A small-molecule ligand and the protein it binds are described below.
Small molecule (SMILES): O=C/C1=C\CCOC(=O)c2c(O)cc(O)c(Cl)c2CC(=O)CCCC1

Binding-site contacts:
Ligand atom CL1 contacts residue ASN37 of chain 1.A at 3.4 Å.
Ligand atom C1 contacts residue ALA41 of chain 1.A at 3.8 Å (hydrophobic).
Ligand atom O2 contacts residue MET84 of chain 1.A at 3.6 Å.
Ligand atom C3 contacts residue THR171 of chain 1.A at 3.8 Å.
Ligand atom C1 contacts residue MET84 of chain 1.A at 3.8 Å (hydrophobic).
Ligand atom C3 contacts residue ASP79 of chain 1.A at 3.3 Å.
Ligand atom O22 contacts residue LYS44 of chain 1.A at 3.0 Å (salt-bridge).
Ligand atom C14 contacts residue LYS44 of chain 1.A at 3.9 Å.
Ligand atom C13 contacts residue GOL1 of chain 1.C at 3.8 Å.
Ligand atom C8 contacts residue MET84 of chain 1.A at 3.5 Å (hydrophobic).
Ligand atom C10 contacts residue ASN92 of chain 1.A at 4.0 Å.
Ligand atom C17 contacts residue GLY83 of chain 1.A at 3.9 Å.
Ligand atom C1 contacts residue THR171 of chain 1.A at 3.9 Å.
Ligand atom C15 contacts residue ASN92 of chain 1.A at 4.0 Å.
Ligand atom O2 contacts residue GLY83 of chain 1.A at 3.8 Å.
Ligand atom O4 contacts residue ASN37 of chain 1.A at 3.5 Å.
Ligand atom C2 contacts residue MET84 of chain 1.A at 4.0 Å (hydrophobic).
Ligand atom O3 contacts residue THR171 of chain 1.A at 3.4 Å.
Ligand atom C6 contacts residue ASN37 of chain 1.A at 3.9 Å.
Ligand atom CL1 contacts residue PHE124 of chain 1.A at 3.1 Å.
Ligand atom O22 contacts residue GOL1 of chain 1.C at 3.4 Å (h-bond).
Ligand atom O22 contacts residue ASP40 of chain 1.A at 3.4 Å.
Ligand atom C5 contacts residue LEU173 of chain 1.A at 3.7 Å (hydrophobic).
Ligand atom C3 contacts residue ALA41 of chain 1.A at 3.9 Å (hydrophobic).
Ligand atom C4 contacts residue ASP79 of chain 1.A at 3.3 Å.
Ligand atom O1 contacts residue ALA41 of chain 1.A at 3.9 Å.
Ligand atom C5 contacts residue ASN37 of chain 1.A at 3.6 Å.
Ligand atom O3 contacts residue ALA41 of chain 1.A at 3.2 Å.
Ligand atom C17 contacts residue ILE82 of chain 1.A at 3.6 Å (hydrophobic).
Ligand atom C11 contacts residue ASN92 of chain 1.A at 3.8 Å.
Ligand atom C7 contacts residue MET84 of chain 1.A at 3.9 Å (hydrophobic).
Ligand atom C11 contacts residue GOL1 of chain 1.C at 3.9 Å.
Ligand atom O3 contacts residue ASP79 of chain 1.A at 2.4 Å (salt-bridge).
Ligand atom O4 contacts residue LEU173 of chain 1.A at 3.2 Å.
Ligand atom C16 contacts residue ILE82 of chain 1.A at 3.5 Å (hydrophobic).
Ligand atom C17 contacts residue MET84 of chain 1.A at 3.9 Å (hydrophobic).
Ligand atom C12 contacts residue ASN92 of chain 1.A at 3.3 Å.
Ligand atom O2 contacts residue THR171 of chain 1.A at 2.9 Å (h-bond).
Ligand atom C16 contacts residue LYS44 of chain 1.A at 3.8 Å.
Ligand atom C21 contacts residue LYS44 of chain 1.A at 3.3 Å.

Sequence of chain 1.A:
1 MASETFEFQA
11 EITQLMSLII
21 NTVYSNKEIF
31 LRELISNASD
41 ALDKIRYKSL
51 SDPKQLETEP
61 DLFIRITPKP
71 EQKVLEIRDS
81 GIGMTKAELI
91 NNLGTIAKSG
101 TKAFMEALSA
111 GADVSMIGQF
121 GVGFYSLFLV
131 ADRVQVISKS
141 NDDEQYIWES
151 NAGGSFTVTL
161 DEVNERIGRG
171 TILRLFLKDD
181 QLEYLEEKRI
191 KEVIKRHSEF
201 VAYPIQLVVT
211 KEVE